Sequence of chain 1.A:
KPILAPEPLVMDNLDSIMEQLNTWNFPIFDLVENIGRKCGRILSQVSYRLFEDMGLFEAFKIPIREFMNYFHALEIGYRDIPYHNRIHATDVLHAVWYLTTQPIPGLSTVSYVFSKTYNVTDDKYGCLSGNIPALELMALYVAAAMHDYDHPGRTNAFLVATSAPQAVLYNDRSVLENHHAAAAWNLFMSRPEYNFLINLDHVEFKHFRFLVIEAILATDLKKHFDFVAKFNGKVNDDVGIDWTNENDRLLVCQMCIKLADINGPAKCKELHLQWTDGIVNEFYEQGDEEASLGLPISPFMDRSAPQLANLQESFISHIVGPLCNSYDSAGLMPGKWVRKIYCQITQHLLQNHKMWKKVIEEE

Binding-site contacts:
Ligand atom C17 contacts residue ILE286 of chain 1.A at 4.1 Å (hydrophobic).
Ligand atom N21 contacts residue PHE290 of chain 1.A at 3.7 Å.
Ligand atom C29 contacts residue PHE322 of chain 1.A at 4.1 Å (hydrophobic).
Ligand atom C12 contacts residue PHE322 of chain 1.A at 4.1 Å (hydrophobic).
Ligand atom C22 contacts residue PHE290 of chain 1.A at 4.1 Å (hydrophobic).
Ligand atom C20 contacts residue ILE286 of chain 1.A at 4.0 Å (hydrophobic).
Ligand atom O28 contacts residue GLN319 of chain 1.A at 4.0 Å.
Ligand atom C25 contacts residue THR162 of chain 1.A at 4.0 Å.
Ligand atom C30 contacts residue PHE290 of chain 1.A at 4.0 Å (hydrophobic).
Ligand atom C13 contacts residue PHE322 of chain 1.A at 3.8 Å (hydrophobic).
Ligand atom C04 contacts residue LEU318 of chain 1.A at 4.1 Å (hydrophobic).
Ligand atom C27 contacts residue PHE322 of chain 1.A at 4.0 Å (hydrophobic).
Ligand atom C17 contacts residue TYR84 of chain 1.A at 4.0 Å (hydrophobic).
Ligand atom C07 contacts residue PHE322 of chain 1.A at 4.0 Å (hydrophobic).
Ligand atom C08 contacts residue ILE326 of chain 1.A at 4.0 Å (hydrophobic).
Ligand atom O28 contacts residue PHE322 of chain 1.A at 3.3 Å.
Ligand atom C03 contacts residue PHE307 of chain 1.A at 4.1 Å (hydrophobic).
Ligand atom C16 contacts residue PHE322 of chain 1.A at 3.7 Å (hydrophobic).
Ligand atom C14 contacts residue PHE322 of chain 1.A at 3.6 Å (hydrophobic).
Ligand atom C17 contacts residue PHE322 of chain 1.A at 4.1 Å (hydrophobic).
Ligand atom C12 contacts residue PHE290 of chain 1.A at 3.7 Å (hydrophobic).
Ligand atom C11 contacts residue PHE322 of chain 1.A at 3.8 Å (hydrophobic).
Ligand atom C30 contacts residue LEU318 of chain 1.A at 3.8 Å (hydrophobic).
Ligand atom C07 contacts residue ILE326 of chain 1.A at 4.1 Å (hydrophobic).
Ligand atom C29 contacts residue GLN319 of chain 1.A at 3.8 Å.
Ligand atom O26 contacts residue PHE322 of chain 1.A at 4.1 Å.
Ligand atom C06 contacts residue PHE322 of chain 1.A at 4.2 Å (hydrophobic).
Ligand atom C18 contacts residue PHE322 of chain 1.A at 4.0 Å (hydrophobic).
Ligand atom N21 contacts residue LEU228 of chain 1.A at 4.1 Å.
Ligand atom C18 contacts residue ILE286 of chain 1.A at 4.1 Å (hydrophobic).
Ligand atom C22 contacts residue LEU228 of chain 1.A at 4.2 Å (hydrophobic).
Ligand atom C11 contacts residue PHE290 of chain 1.A at 4.0 Å (hydrophobic).
Ligand atom C03 contacts residue LEU318 of chain 1.A at 3.7 Å (hydrophobic).
Ligand atom C29 contacts residue LEU318 of chain 1.A at 3.6 Å (hydrophobic).
Ligand atom C27 contacts residue PRO272 of chain 1.A at 3.7 Å (hydrophobic).
Ligand atom C01 contacts residue PHE322 of chain 1.A at 3.6 Å (hydrophobic).
Ligand atom C01 contacts residue SER321 of chain 1.A at 3.1 Å.
Ligand atom C15 contacts residue PHE322 of chain 1.A at 3.4 Å (hydrophobic).
Ligand atom C27 contacts residue TYR84 of chain 1.A at 3.9 Å (hydrophobic).
Ligand atom O23 contacts residue THR162 of chain 1.A at 3.8 Å.

This small molecule binds to this protein.
Small molecule (SMILES): COc1cc2c(cc1OC)-c1c/c(=N\c3c(C)cc(C)cc3C)n(C)c(=O)n1CC2